A small-molecule ligand and the protein it binds are described below.
Small molecule (SMILES): COc1ccccc1OCCNC(=O)c1cncc2ccccc12

Sequence of chain 1.A:
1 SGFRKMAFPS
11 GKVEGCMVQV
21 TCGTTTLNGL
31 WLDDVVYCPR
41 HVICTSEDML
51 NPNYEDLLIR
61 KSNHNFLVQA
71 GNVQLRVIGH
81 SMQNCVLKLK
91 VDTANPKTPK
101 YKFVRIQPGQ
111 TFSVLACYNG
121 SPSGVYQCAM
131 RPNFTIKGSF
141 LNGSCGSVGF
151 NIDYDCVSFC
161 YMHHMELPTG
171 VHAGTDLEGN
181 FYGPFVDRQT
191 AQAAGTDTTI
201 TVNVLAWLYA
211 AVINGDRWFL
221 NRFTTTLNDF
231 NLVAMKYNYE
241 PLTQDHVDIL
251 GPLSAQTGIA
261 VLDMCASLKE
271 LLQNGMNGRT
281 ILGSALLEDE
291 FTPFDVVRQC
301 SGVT

Sequence of chain 2.A:
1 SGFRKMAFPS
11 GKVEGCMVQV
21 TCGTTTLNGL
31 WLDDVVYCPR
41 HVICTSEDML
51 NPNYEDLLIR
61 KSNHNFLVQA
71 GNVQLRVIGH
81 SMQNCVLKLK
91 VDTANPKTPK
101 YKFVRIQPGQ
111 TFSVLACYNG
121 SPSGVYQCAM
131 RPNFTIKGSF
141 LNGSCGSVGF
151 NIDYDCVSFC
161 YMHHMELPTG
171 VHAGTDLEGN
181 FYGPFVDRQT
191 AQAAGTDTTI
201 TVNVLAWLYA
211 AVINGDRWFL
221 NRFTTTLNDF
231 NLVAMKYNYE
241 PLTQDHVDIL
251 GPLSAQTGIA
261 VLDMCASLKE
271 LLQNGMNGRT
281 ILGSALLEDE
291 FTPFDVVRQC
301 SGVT

Binding-site contacts:
Ligand atom C17 contacts residue ASN142 of chain 2.A at 3.4 Å.
Ligand atom C18 contacts residue ASN142 of chain 2.A at 3.6 Å.
Ligand atom C12 contacts residue LEU141 of chain 2.A at 3.7 Å (hydrophobic).
Ligand atom C3 contacts residue ASP187 of chain 2.A at 3.5 Å.
Ligand atom C15 contacts residue ASN142 of chain 2.A at 3.8 Å.
Ligand atom C13 contacts residue LEU141 of chain 2.A at 3.5 Å (hydrophobic).
Ligand atom C11 contacts residue CYS145 of chain 2.A at 3.8 Å (hydrophobic).
Ligand atom C11 contacts residue SER144 of chain 2.A at 3.7 Å.
Ligand atom C2 contacts residue GLN189 of chain 2.A at 3.8 Å.
Ligand atom C3 contacts residue MET165 of chain 2.A at 3.7 Å (hydrophobic).
Ligand atom C6 contacts residue MET165 of chain 2.A at 3.8 Å (hydrophobic).
Ligand atom C4 contacts residue HIS41 of chain 2.A at 3.8 Å.
Ligand atom C13 contacts residue GLU166 of chain 2.A at 3.8 Å.
Ligand atom C1 contacts residue MET165 of chain 2.A at 3.8 Å (hydrophobic).
Ligand atom N1 contacts residue HIS163 of chain 2.A at 2.9 Å (h-bond).
Ligand atom C4 contacts residue MET49 of chain 2.A at 3.5 Å (hydrophobic).
Ligand atom O2 contacts residue GLY143 of chain 2.A at 3.1 Å (h-bond).
Ligand atom N1 contacts residue PHE140 of chain 2.A at 3.7 Å.
Ligand atom C3 contacts residue ARG188 of chain 2.A at 3.4 Å.
Ligand atom C7 contacts residue HIS41 of chain 2.A at 3.6 Å.
Ligand atom C5 contacts residue HIS41 of chain 2.A at 3.4 Å.
Ligand atom C13 contacts residue ASN142 of chain 2.A at 3.7 Å.
Ligand atom C2 contacts residue ARG188 of chain 2.A at 3.6 Å.
Ligand atom O2 contacts residue CYS145 of chain 2.A at 3.5 Å (h-bond).
Ligand atom C9 contacts residue CYS145 of chain 2.A at 3.4 Å (hydrophobic).
Ligand atom C14 contacts residue LEU141 of chain 2.A at 3.7 Å (hydrophobic).
Ligand atom C11 contacts residue HIS163 of chain 2.A at 3.4 Å.
Ligand atom C contacts residue GLN189 of chain 2.A at 3.8 Å.
Ligand atom C13 contacts residue PHE140 of chain 2.A at 3.8 Å (hydrophobic).
Ligand atom N1 contacts residue SER144 of chain 2.A at 3.5 Å (h-bond).
Ligand atom C12 contacts residue GLU166 of chain 2.A at 3.4 Å.
Ligand atom C12 contacts residue PHE140 of chain 2.A at 3.3 Å (hydrophobic).
Ligand atom C14 contacts residue ASN142 of chain 2.A at 3.8 Å.
Ligand atom C18 contacts residue LEU141 of chain 2.A at 3.7 Å (hydrophobic).
Ligand atom C5 contacts residue HIS164 of chain 2.A at 3.7 Å.
Ligand atom C16 contacts residue ASN142 of chain 2.A at 3.7 Å.
Ligand atom O2 contacts residue ASN142 of chain 2.A at 3.3 Å (h-bond).
Ligand atom C14 contacts residue GLU166 of chain 2.A at 3.5 Å.
Ligand atom N contacts residue CYS145 of chain 2.A at 3.5 Å (h-bond).
Ligand atom C14 contacts residue PHE140 of chain 2.A at 3.6 Å (hydrophobic).